Sequence of chain 1.A:
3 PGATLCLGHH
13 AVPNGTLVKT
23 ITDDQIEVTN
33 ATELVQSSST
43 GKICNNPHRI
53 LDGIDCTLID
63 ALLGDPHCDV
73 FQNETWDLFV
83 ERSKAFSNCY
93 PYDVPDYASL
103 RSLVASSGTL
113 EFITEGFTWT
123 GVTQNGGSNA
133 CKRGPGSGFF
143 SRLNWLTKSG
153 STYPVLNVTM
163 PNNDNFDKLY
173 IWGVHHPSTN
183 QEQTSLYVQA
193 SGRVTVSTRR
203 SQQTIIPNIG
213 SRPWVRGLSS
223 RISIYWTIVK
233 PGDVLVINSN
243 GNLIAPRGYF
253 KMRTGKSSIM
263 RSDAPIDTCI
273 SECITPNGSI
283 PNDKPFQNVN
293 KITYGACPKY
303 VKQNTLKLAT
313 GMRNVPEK

Sequence of chain 1.C:
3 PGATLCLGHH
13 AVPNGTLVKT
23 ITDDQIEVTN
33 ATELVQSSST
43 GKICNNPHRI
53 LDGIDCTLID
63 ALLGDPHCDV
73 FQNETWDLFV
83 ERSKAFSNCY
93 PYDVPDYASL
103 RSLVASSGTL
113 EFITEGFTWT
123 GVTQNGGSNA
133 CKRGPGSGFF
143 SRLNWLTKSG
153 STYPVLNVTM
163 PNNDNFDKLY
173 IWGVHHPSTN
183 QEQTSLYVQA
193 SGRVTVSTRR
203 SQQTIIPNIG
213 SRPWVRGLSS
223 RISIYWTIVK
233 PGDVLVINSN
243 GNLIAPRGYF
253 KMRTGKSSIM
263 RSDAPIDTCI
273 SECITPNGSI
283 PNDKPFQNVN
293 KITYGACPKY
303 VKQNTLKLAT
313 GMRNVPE

This protein binds this small molecule.
Small molecule (SMILES): CC(=O)N[C@H]1[C@H](O[C@H]2[C@H](O)[C@@H](NC(C)=O)CO[C@@H]2CO)O[C@H](CO)[C@@H](O[C@@H]2O[C@H](CO[C@H]3O[C@H](CO)[C@@H](O)[C@H](O)[C@@H]3O)[C@@H](O)[C@H](O)[C@@H]2O)[C@@H]1O

Binding-site contacts:
Ligand atom C7 contacts residue TRP216 of chain 1.C at 4.0 Å (hydrophobic).
Ligand atom C3 contacts residue SER213 of chain 1.C at 4.1 Å.
Ligand atom C2 contacts residue SER213 of chain 1.C at 3.9 Å.
Ligand atom C5 contacts residue TRP216 of chain 1.C at 4.0 Å (hydrophobic).
Ligand atom C8 contacts residue THR161 of chain 1.A at 3.8 Å.
Ligand atom C7 contacts residue ASN159 of chain 1.A at 3.2 Å.
Ligand atom C3 contacts residue ASN159 of chain 1.A at 3.7 Å.
Ligand atom C7 contacts residue PRO215 of chain 1.C at 4.4 Å (hydrophobic).
Ligand atom C1 contacts residue TRP216 of chain 1.C at 4.1 Å (hydrophobic).
Ligand atom C5 contacts residue ASN159 of chain 1.A at 3.6 Å.
Ligand atom C8 contacts residue VAL236 of chain 1.A at 4.0 Å (hydrophobic).
Ligand atom C1 contacts residue ASN159 of chain 1.A at 1.4 Å.
Ligand atom N2 contacts residue SER213 of chain 1.C at 3.1 Å (h-bond).
Ligand atom O7 contacts residue TRP216 of chain 1.C at 2.9 Å (h-bond).
Ligand atom C3 contacts residue TRP216 of chain 1.C at 4.5 Å (hydrophobic).
Ligand atom O7 contacts residue ASN159 of chain 1.A at 3.4 Å (h-bond).
Ligand atom C8 contacts residue SER213 of chain 1.C at 4.0 Å.
Ligand atom O5 contacts residue ASN159 of chain 1.A at 2.4 Å (h-bond).
Ligand atom C7 contacts residue SER213 of chain 1.C at 4.1 Å.
Ligand atom C5 contacts residue TRP216 of chain 1.C at 4.5 Å (hydrophobic).
Ligand atom C4 contacts residue TRP216 of chain 1.C at 4.0 Å (hydrophobic).
Ligand atom C1 contacts residue SER213 of chain 1.C at 3.9 Å.
Ligand atom C4 contacts residue ASN159 of chain 1.A at 4.2 Å.
Ligand atom N2 contacts residue ASN159 of chain 1.A at 2.8 Å (h-bond).
Ligand atom O6 contacts residue TRP216 of chain 1.C at 3.0 Å.
Ligand atom C2 contacts residue ASN159 of chain 1.A at 2.3 Å.
Ligand atom O6 contacts residue THR161 of chain 1.A at 3.5 Å.
Ligand atom O5 contacts residue TRP216 of chain 1.C at 4.0 Å.
Ligand atom O3 contacts residue TRP216 of chain 1.C at 3.7 Å.
Ligand atom C6 contacts residue TRP216 of chain 1.C at 4.3 Å (hydrophobic).
Ligand atom O7 contacts residue PRO215 of chain 1.C at 3.4 Å.
Ligand atom O5 contacts residue TRP216 of chain 1.C at 4.3 Å.
Ligand atom O7 contacts residue ARG214 of chain 1.C at 4.2 Å.
Ligand atom C6 contacts residue THR161 of chain 1.A at 3.6 Å.
Ligand atom C2 contacts residue TRP216 of chain 1.C at 4.2 Å (hydrophobic).
Ligand atom C8 contacts residue ASN159 of chain 1.A at 4.2 Å.
Ligand atom C6 contacts residue TRP216 of chain 1.C at 4.3 Å (hydrophobic).